Sequence of chain 6.A:
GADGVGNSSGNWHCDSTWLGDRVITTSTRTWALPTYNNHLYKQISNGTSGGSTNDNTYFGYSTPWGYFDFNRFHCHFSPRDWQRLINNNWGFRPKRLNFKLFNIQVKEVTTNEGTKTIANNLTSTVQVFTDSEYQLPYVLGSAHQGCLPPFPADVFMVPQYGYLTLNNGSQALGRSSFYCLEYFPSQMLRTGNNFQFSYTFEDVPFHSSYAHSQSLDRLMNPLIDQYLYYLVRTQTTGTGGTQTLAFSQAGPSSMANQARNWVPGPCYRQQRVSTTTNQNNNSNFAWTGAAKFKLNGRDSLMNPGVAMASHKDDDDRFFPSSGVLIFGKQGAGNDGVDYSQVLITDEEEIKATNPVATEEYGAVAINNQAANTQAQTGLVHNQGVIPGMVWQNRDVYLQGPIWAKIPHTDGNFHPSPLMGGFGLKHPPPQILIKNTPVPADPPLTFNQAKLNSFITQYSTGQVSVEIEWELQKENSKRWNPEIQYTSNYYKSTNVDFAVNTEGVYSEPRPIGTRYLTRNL

Sequence of chain 33.A:
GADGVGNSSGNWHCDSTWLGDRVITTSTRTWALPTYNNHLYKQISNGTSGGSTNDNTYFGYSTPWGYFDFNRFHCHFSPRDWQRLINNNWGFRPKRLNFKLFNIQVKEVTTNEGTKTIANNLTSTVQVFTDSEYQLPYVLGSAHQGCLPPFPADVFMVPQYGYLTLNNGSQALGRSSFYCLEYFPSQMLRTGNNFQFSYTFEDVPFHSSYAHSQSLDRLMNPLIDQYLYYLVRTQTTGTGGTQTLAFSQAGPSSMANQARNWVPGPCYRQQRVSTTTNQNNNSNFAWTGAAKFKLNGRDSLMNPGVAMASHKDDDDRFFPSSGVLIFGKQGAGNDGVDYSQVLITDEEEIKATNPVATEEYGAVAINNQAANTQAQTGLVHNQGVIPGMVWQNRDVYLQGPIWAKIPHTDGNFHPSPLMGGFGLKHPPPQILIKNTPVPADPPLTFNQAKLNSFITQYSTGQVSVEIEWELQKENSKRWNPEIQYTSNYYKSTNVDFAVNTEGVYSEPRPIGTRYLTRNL

This small molecule binds to this protein.
Small molecule (SMILES): Nc1ncnc2c1ncn2[C@H]1C[C@H](O)[C@@H](COP(=O)(O)O)O1

Binding-site contacts:
Ligand atom C2 contacts residue PRO631 of chain 33.A at 3.3 Å (hydrophobic).
Ligand atom N7 contacts residue PRO421 of chain 33.A at 4.2 Å.
Ligand atom N3 contacts residue GLY639 of chain 33.A at 4.3 Å.
Ligand atom C6 contacts residue PRO421 of chain 33.A at 4.1 Å (hydrophobic).
Ligand atom N1 contacts residue VAL420 of chain 33.A at 3.7 Å.
Ligand atom C2 contacts residue GLY639 of chain 33.A at 3.1 Å.
Ligand atom O2P contacts residue ASP626 of chain 6.A at 4.2 Å.
Ligand atom N7 contacts residue SER632 of chain 33.A at 4.1 Å.
Ligand atom N1 contacts residue PHE638 of chain 33.A at 4.3 Å.
Ligand atom C6 contacts residue GLY639 of chain 33.A at 3.8 Å.
Ligand atom N1 contacts residue PRO421 of chain 33.A at 4.3 Å.
Ligand atom C6 contacts residue VAL420 of chain 33.A at 4.0 Å (hydrophobic).
Ligand atom N6 contacts residue VAL420 of chain 33.A at 4.0 Å.
Ligand atom O1P contacts residue LYS641 of chain 6.A at 4.0 Å.
Ligand atom N9 contacts residue HIS630 of chain 33.A at 4.2 Å.
Ligand atom N1 contacts residue GLY639 of chain 33.A at 3.1 Å (h-bond).
Ligand atom C1' contacts residue HIS630 of chain 33.A at 4.0 Å.
Ligand atom C3' contacts residue HIS630 of chain 33.A at 4.4 Å.
Ligand atom N7 contacts residue HIS630 of chain 33.A at 4.1 Å.
Ligand atom C5 contacts residue PRO631 of chain 33.A at 4.2 Å (hydrophobic).
Ligand atom C8 contacts residue PRO421 of chain 33.A at 4.3 Å (hydrophobic).
Ligand atom C4 contacts residue PRO631 of chain 33.A at 4.0 Å (hydrophobic).
Ligand atom N7 contacts residue ASN609 of chain 33.A at 3.8 Å.
Ligand atom C1' contacts residue PRO631 of chain 33.A at 4.3 Å (hydrophobic).
Ligand atom C2' contacts residue HIS630 of chain 33.A at 3.2 Å.
Ligand atom C4 contacts residue PRO421 of chain 33.A at 4.3 Å (hydrophobic).
Ligand atom N6 contacts residue SER632 of chain 33.A at 3.3 Å (h-bond).
Ligand atom N1 contacts residue PRO631 of chain 33.A at 3.5 Å (h-bond).
Ligand atom N6 contacts residue GLY639 of chain 33.A at 3.6 Å (h-bond).
Ligand atom C2 contacts residue PRO421 of chain 33.A at 4.5 Å (hydrophobic).
Ligand atom C5 contacts residue SER632 of chain 33.A at 4.1 Å.
Ligand atom C8 contacts residue HIS630 of chain 33.A at 3.3 Å.
Ligand atom N6 contacts residue PHE638 of chain 33.A at 3.9 Å.
Ligand atom N9 contacts residue PRO421 of chain 33.A at 4.4 Å.
Ligand atom C6 contacts residue PRO631 of chain 33.A at 3.9 Å (hydrophobic).
Ligand atom C6 contacts residue SER632 of chain 33.A at 3.9 Å.
Ligand atom C2 contacts residue VAL420 of chain 33.A at 4.3 Å (hydrophobic).
Ligand atom C5 contacts residue PRO421 of chain 33.A at 4.1 Å (hydrophobic).
Ligand atom N3 contacts residue PRO631 of chain 33.A at 3.6 Å.
Ligand atom N6 contacts residue GLY637 of chain 33.A at 3.7 Å.